Sequence of chain 1.A:
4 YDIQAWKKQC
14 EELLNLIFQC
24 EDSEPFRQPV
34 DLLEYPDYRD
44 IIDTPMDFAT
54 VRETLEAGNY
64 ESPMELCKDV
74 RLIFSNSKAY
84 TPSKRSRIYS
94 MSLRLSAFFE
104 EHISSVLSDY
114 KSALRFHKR

Binding-site contacts:
Ligand atom C1 contacts residue ILE91 of chain 1.A at 4.0 Å (hydrophobic).
Ligand atom N2 contacts residue ILE91 of chain 1.A at 3.8 Å.
Ligand atom C5 contacts residue SER80 of chain 1.A at 3.6 Å.
Ligand atom N1 contacts residue SER80 of chain 1.A at 4.5 Å.
Ligand atom N2 contacts residue SER80 of chain 1.A at 3.0 Å (h-bond).
Ligand atom C5 contacts residue TYR83 of chain 1.A at 4.3 Å (hydrophobic).
Ligand atom C5 contacts residue ILE91 of chain 1.A at 3.5 Å (hydrophobic).
Ligand atom O1 contacts residue SER80 of chain 1.A at 3.3 Å (h-bond).
Ligand atom N2 contacts residue TYR83 of chain 1.A at 4.4 Å.
Ligand atom O1 contacts residue ILE91 of chain 1.A at 3.9 Å.
Ligand atom N1 contacts residue TYR83 of chain 1.A at 4.2 Å.
Ligand atom C4 contacts residue VAL33 of chain 1.A at 4.1 Å (hydrophobic).
Ligand atom C4 contacts residue TYR38 of chain 1.A at 3.6 Å (hydrophobic).
Ligand atom O1 contacts residue TYR83 of chain 1.A at 4.3 Å.
Ligand atom N1 contacts residue VAL33 of chain 1.A at 4.4 Å.
Ligand atom C1 contacts residue TYR83 of chain 1.A at 3.9 Å (hydrophobic).
Ligand atom C2 contacts residue TYR83 of chain 1.A at 3.8 Å (hydrophobic).
Ligand atom C1 contacts residue TYR38 of chain 1.A at 4.2 Å (hydrophobic).
Ligand atom C2 contacts residue ILE91 of chain 1.A at 3.8 Å (hydrophobic).
Ligand atom N2 contacts residue THR84 of chain 1.A at 3.9 Å.
Ligand atom N1 contacts residue TYR41 of chain 1.A at 4.4 Å.
Ligand atom N2 contacts residue TYR92 of chain 1.A at 4.2 Å.
Ligand atom C4 contacts residue TYR83 of chain 1.A at 4.2 Å (hydrophobic).
Ligand atom N1 contacts residue ILE91 of chain 1.A at 4.2 Å.
Ligand atom C3 contacts residue TYR83 of chain 1.A at 3.8 Å (hydrophobic).
Ligand atom C3 contacts residue ILE91 of chain 1.A at 4.1 Å (hydrophobic).

This protein binds this small molecule.
Small molecule (SMILES): Cc1noc(N)c1C